Sequence of chain 1.Q:
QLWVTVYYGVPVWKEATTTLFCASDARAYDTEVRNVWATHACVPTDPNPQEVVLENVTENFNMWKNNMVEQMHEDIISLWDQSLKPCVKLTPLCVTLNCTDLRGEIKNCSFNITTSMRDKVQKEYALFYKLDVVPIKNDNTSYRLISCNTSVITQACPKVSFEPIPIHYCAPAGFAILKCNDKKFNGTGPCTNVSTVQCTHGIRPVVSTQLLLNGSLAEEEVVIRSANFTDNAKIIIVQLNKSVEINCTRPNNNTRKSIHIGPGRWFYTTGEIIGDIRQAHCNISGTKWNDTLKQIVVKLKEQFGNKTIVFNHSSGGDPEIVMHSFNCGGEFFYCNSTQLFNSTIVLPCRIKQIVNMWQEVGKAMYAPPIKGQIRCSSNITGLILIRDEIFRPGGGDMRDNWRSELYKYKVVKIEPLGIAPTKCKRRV

Binding-site contacts:
Ligand atom O5 contacts residue ASP288 of chain 1.Q at 4.4 Å.
Ligand atom C7 contacts residue LYS291 of chain 1.Q at 4.1 Å.
Ligand atom O5 contacts residue ASN285 of chain 1.Q at 2.4 Å (h-bond).
Ligand atom C1 contacts residue THR287 of chain 1.Q at 4.2 Å.
Ligand atom C3 contacts residue ASN285 of chain 1.Q at 3.7 Å.
Ligand atom C8 contacts residue THR287 of chain 1.Q at 4.4 Å.
Ligand atom C1 contacts residue ASN285 of chain 1.Q at 1.5 Å.
Ligand atom C5 contacts residue THR287 of chain 1.Q at 4.3 Å.
Ligand atom O5 contacts residue THR287 of chain 1.Q at 3.4 Å.
Ligand atom O7 contacts residue ASP288 of chain 1.Q at 3.6 Å.
Ligand atom C8 contacts residue LYS291 of chain 1.Q at 3.9 Å.
Ligand atom C2 contacts residue ASN285 of chain 1.Q at 2.4 Å.
Ligand atom C7 contacts residue ASN285 of chain 1.Q at 3.0 Å.
Ligand atom C4 contacts residue ASN285 of chain 1.Q at 4.1 Å.
Ligand atom C8 contacts residue ASP288 of chain 1.Q at 3.7 Å.
Ligand atom C8 contacts residue ASN285 of chain 1.Q at 3.9 Å.
Ligand atom O7 contacts residue ASN285 of chain 1.Q at 3.1 Å (h-bond).
Ligand atom C6 contacts residue THR287 of chain 1.Q at 3.9 Å.
Ligand atom C8 contacts residue ALA284 of chain 1.Q at 3.7 Å (hydrophobic).
Ligand atom C5 contacts residue ASN285 of chain 1.Q at 3.6 Å.
Ligand atom N2 contacts residue ASN285 of chain 1.Q at 2.8 Å (h-bond).
Ligand atom O7 contacts residue LYS291 of chain 1.Q at 3.5 Å.
Ligand atom C2 contacts residue ASP288 of chain 1.Q at 4.5 Å.

A protein and the small-molecule ligand that binds it are described below.
Small molecule (SMILES): CC(=O)N[C@H]1[C@H](O[C@H]2[C@H](O)[C@@H](NC(C)=O)CO[C@@H]2CO)O[C@H](CO)[C@@H](O)[C@@H]1O